Binding-site contacts:
Ligand atom C1 contacts residue HIS92 of chain 1.B at 3.7 Å.
Ligand atom C1 contacts residue ASN186 of chain 1.B at 4.2 Å.
Ligand atom C6 contacts residue TRP63 of chain 1.B at 3.8 Å (hydrophobic).
Ligand atom C5 contacts residue TRP63 of chain 1.B at 3.7 Å (hydrophobic).
Ligand atom S contacts residue CYS174 of chain 1.B at 4.0 Å.
Ligand atom C1 contacts residue ZN1 of chain 1.P at 3.4 Å.
Ligand atom C9 contacts residue ASN186 of chain 1.B at 3.5 Å.
Ligand atom O1 contacts residue ASN186 of chain 1.B at 2.9 Å (h-bond).
Ligand atom C6 contacts residue TYR43 of chain 1.B at 3.5 Å (hydrophobic).
Ligand atom S contacts residue ZN1 of chain 1.O at 2.3 Å.
Ligand atom S contacts residue HIS90 of chain 1.B at 4.0 Å.
Ligand atom C8 contacts residue PHE38 of chain 1.B at 3.6 Å (hydrophobic).
Ligand atom C3 contacts residue PHE38 of chain 1.B at 4.2 Å (hydrophobic).
Ligand atom O3 contacts residue ASN186 of chain 1.B at 2.9 Å (h-bond).
Ligand atom S contacts residue HIS216 of chain 1.B at 3.8 Å.
Ligand atom O2 contacts residue HIS216 of chain 1.B at 4.3 Å.
Ligand atom C4 contacts residue PHE38 of chain 1.B at 4.2 Å (hydrophobic).
Ligand atom S contacts residue ASP94 of chain 1.B at 3.5 Å (salt-bridge).
Ligand atom C8 contacts residue ASN186 of chain 1.B at 4.2 Å.
Ligand atom O3 contacts residue GLY185 of chain 1.B at 3.5 Å.
Ligand atom C2 contacts residue ZN1 of chain 1.P at 3.9 Å.
Ligand atom C1 contacts residue ZN1 of chain 1.O at 3.2 Å.
Ligand atom S contacts residue ZN1 of chain 1.P at 2.3 Å.
Ligand atom S contacts residue HIS155 of chain 1.B at 3.3 Å (h-bond).
Ligand atom O2 contacts residue ARG181 of chain 1.B at 4.0 Å.
Ligand atom N contacts residue PHE38 of chain 1.B at 4.0 Å.
Ligand atom C7 contacts residue ARG181 of chain 1.B at 4.1 Å.
Ligand atom C7 contacts residue TYR43 of chain 1.B at 3.8 Å (hydrophobic).
Ligand atom O2 contacts residue ASN186 of chain 1.B at 3.6 Å.
Ligand atom O3 contacts residue ARG181 of chain 1.B at 3.0 Å (salt-bridge).
Ligand atom C9 contacts residue ARG181 of chain 1.B at 3.7 Å.
Ligand atom S contacts residue HIS92 of chain 1.B at 3.6 Å.
Ligand atom C3 contacts residue TRP63 of chain 1.B at 3.6 Å (hydrophobic).
Ligand atom C7 contacts residue PHE38 of chain 1.B at 3.7 Å (hydrophobic).
Ligand atom C2 contacts residue ASP94 of chain 1.B at 3.9 Å.
Ligand atom C1 contacts residue ASP94 of chain 1.B at 3.3 Å.
Ligand atom C5 contacts residue HIS216 of chain 1.B at 3.5 Å.
Ligand atom C4 contacts residue ASN186 of chain 1.B at 4.0 Å.
Ligand atom O1 contacts residue PHE38 of chain 1.B at 4.0 Å.
Ligand atom C6 contacts residue PHE38 of chain 1.B at 4.0 Å (hydrophobic).

Sequence of chain 1.B:
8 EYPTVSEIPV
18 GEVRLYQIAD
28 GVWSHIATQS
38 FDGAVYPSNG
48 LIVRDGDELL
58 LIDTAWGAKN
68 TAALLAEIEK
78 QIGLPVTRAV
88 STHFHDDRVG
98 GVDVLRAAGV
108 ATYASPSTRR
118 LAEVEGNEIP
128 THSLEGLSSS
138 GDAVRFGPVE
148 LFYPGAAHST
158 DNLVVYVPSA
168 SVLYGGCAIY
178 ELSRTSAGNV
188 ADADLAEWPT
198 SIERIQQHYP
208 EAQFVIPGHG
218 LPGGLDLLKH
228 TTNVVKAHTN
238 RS

The small molecule below binds the protein below.
Small molecule (SMILES): C[C@H](CS)C(=O)N1CCC[C@@H]1C(=O)O